Sequence of chain 1.A:
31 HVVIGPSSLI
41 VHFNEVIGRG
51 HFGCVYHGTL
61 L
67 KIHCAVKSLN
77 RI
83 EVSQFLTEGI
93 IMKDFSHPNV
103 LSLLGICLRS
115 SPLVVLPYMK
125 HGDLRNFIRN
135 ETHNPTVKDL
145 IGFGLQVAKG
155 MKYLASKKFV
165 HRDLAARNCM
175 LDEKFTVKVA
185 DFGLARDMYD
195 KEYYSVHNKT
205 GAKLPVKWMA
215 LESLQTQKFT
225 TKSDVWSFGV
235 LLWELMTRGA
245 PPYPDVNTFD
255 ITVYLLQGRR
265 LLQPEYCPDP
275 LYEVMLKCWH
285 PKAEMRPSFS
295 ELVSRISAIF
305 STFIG

Binding-site contacts:
Ligand atom N1 contacts residue ALA71 of chain 1.A at 3.8 Å.
Ligand atom C32 contacts residue ASN130 of chain 1.A at 3.7 Å.
Ligand atom C15 contacts residue ILE47 of chain 1.A at 3.8 Å (hydrophobic).
Ligand atom C17 contacts residue TYR193 of chain 1.A at 3.5 Å (hydrophobic).
Ligand atom C32 contacts residue ASP127 of chain 1.A at 3.6 Å.
Ligand atom C10 contacts residue PRO121 of chain 1.A at 3.4 Å (hydrophobic).
Ligand atom C13 contacts residue VAL55 of chain 1.A at 3.7 Å (hydrophobic).
Ligand atom C31 contacts residue ARG171 of chain 1.A at 3.2 Å.
Ligand atom C10 contacts residue MET123 of chain 1.A at 3.8 Å (hydrophobic).
Ligand atom C20 contacts residue ALA184 of chain 1.A at 3.8 Å (hydrophobic).
Ligand atom C15 contacts residue MET123 of chain 1.A at 3.5 Å (hydrophobic).
Ligand atom C11 contacts residue ALA71 of chain 1.A at 3.4 Å (hydrophobic).
Ligand atom N2 contacts residue ALA71 of chain 1.A at 3.6 Å.
Ligand atom C20 contacts residue ASP185 of chain 1.A at 3.6 Å.
Ligand atom N5 contacts residue ALA184 of chain 1.A at 3.2 Å.
Ligand atom N24 contacts residue MET174 of chain 1.A at 3.7 Å.
Ligand atom C26 contacts residue TYR193 of chain 1.A at 3.5 Å (hydrophobic).
Ligand atom N3 contacts residue TYR193 of chain 1.A at 3.7 Å.
Ligand atom C19 contacts residue MET174 of chain 1.A at 3.5 Å (hydrophobic).
Ligand atom C25 contacts residue TYR193 of chain 1.A at 3.5 Å (hydrophobic).
Ligand atom N4 contacts residue ALA189 of chain 1.A at 3.8 Å.
Ligand atom C31 contacts residue TYR193 of chain 1.A at 3.4 Å (hydrophobic).
Ligand atom N24 contacts residue TYR193 of chain 1.A at 3.7 Å.
Ligand atom N1 contacts residue MET174 of chain 1.A at 3.4 Å.
Ligand atom C13 contacts residue MET174 of chain 1.A at 3.6 Å (hydrophobic).
Ligand atom C15 contacts residue TYR122 of chain 1.A at 3.7 Å (hydrophobic).
Ligand atom C19 contacts residue TYR193 of chain 1.A at 3.6 Å (hydrophobic).
Ligand atom C20 contacts residue TYR193 of chain 1.A at 3.7 Å (hydrophobic).
Ligand atom C20 contacts residue MET174 of chain 1.A at 3.7 Å (hydrophobic).
Ligand atom N5 contacts residue ASP185 of chain 1.A at 3.0 Å (salt-bridge).
Ligand atom C14 contacts residue MET174 of chain 1.A at 3.7 Å (hydrophobic).
Ligand atom C26 contacts residue ARG171 of chain 1.A at 3.2 Å.
Ligand atom C14 contacts residue ILE47 of chain 1.A at 3.6 Å (hydrophobic).
Ligand atom N2 contacts residue MET123 of chain 1.A at 2.8 Å (h-bond).
Ligand atom C27 contacts residue TYR193 of chain 1.A at 3.4 Å (hydrophobic).
Ligand atom N23 contacts residue ASP185 of chain 1.A at 3.5 Å.
Ligand atom C10 contacts residue ALA71 of chain 1.A at 3.5 Å (hydrophobic).
Ligand atom N9 contacts residue ASP127 of chain 1.A at 3.7 Å.
Ligand atom C28 contacts residue TYR193 of chain 1.A at 3.7 Å (hydrophobic).
Ligand atom N9 contacts residue TYR193 of chain 1.A at 3.6 Å.

This small molecule binds to this protein.
Small molecule (SMILES): C[C@@H](c1ccc2nccn2c1)n1nnc2ncc(-c3cnn(C)c3)nc21